Binding-site contacts:
Ligand atom C5 contacts residue SER800 of chain 1.B at 3.5 Å.
Ligand atom O5 contacts residue GLN801 of chain 1.B at 3.3 Å (h-bond).
Ligand atom C3 contacts residue SER800 of chain 1.B at 4.4 Å.
Ligand atom C7 contacts residue ASN798 of chain 1.B at 3.0 Å.
Ligand atom C8 contacts residue ASN798 of chain 1.B at 4.0 Å.
Ligand atom C2 contacts residue ASN798 of chain 1.B at 2.4 Å.
Ligand atom C6 contacts residue SER800 of chain 1.B at 4.4 Å.
Ligand atom C3 contacts residue ASN798 of chain 1.B at 3.8 Å.
Ligand atom C5 contacts residue ASN798 of chain 1.B at 3.7 Å.
Ligand atom C2 contacts residue SER800 of chain 1.B at 4.2 Å.
Ligand atom O5 contacts residue ASN798 of chain 1.B at 2.4 Å (h-bond).
Ligand atom C1 contacts residue ASN798 of chain 1.B at 1.4 Å.
Ligand atom C1 contacts residue SER800 of chain 1.B at 3.0 Å.
Ligand atom C4 contacts residue ASN798 of chain 1.B at 4.2 Å.
Ligand atom C1 contacts residue GLN801 of chain 1.B at 4.1 Å.
Ligand atom O5 contacts residue SER800 of chain 1.B at 3.2 Å (h-bond).
Ligand atom N2 contacts residue ASN798 of chain 1.B at 2.8 Å (h-bond).
Ligand atom O6 contacts residue GLN801 of chain 1.B at 2.8 Å (h-bond).
Ligand atom C5 contacts residue GLN801 of chain 1.B at 3.1 Å.
Ligand atom O7 contacts residue ASN798 of chain 1.B at 2.9 Å (h-bond).
Ligand atom O6 contacts residue SER800 of chain 1.B at 4.4 Å.
Ligand atom C6 contacts residue GLN801 of chain 1.B at 3.0 Å.

A small-molecule ligand and the protein it binds are described below.
Small molecule (SMILES): CC(=O)N[C@H]1[C@H](O[C@H]2[C@H](O)[C@@H](NC(C)=O)CO[C@@H]2CO)O[C@H](CO)[C@@H](O)[C@@H]1O

Sequence of chain 1.B:
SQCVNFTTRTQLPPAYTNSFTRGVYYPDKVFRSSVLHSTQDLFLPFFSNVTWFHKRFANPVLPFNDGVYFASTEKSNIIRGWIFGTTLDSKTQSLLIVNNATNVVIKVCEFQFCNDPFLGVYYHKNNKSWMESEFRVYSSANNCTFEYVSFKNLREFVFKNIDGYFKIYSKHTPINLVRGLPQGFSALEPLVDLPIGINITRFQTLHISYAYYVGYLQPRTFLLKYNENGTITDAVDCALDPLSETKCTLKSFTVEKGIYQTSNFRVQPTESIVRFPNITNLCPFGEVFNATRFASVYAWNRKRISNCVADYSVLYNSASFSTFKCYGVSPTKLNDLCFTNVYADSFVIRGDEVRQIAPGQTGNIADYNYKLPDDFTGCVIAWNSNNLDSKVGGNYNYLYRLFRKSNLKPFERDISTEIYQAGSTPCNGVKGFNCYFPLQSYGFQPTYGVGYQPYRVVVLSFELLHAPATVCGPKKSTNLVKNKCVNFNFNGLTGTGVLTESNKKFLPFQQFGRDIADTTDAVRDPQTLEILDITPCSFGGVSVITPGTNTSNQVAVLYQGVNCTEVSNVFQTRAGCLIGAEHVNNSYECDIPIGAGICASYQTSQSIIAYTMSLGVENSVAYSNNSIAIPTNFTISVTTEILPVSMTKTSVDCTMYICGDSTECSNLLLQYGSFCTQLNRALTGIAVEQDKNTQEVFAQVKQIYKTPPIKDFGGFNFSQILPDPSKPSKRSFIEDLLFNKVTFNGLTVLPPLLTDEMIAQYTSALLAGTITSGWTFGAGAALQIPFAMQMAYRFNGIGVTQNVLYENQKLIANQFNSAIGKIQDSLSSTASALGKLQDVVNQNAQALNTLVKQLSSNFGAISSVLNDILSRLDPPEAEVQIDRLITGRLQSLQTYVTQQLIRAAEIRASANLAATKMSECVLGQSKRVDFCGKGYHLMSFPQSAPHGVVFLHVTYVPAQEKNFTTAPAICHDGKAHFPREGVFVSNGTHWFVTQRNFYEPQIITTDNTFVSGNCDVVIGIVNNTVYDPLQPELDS